A protein and the small-molecule ligand that binds it are described below.
Small molecule (SMILES): CCCOc1ccc2cc(S(=O)(=O)Nc3ccc(C(=O)O)cc3)ccc2c1

Binding-site contacts:
Ligand atom O1 contacts residue GLN233 of chain 24.C at 3.5 Å (h-bond).
Ligand atom O2 contacts residue GLN233 of chain 24.C at 3.0 Å.
Ligand atom C1 contacts residue GLN153 of chain 3.A at 3.4 Å.
Ligand atom O2 contacts residue PHE236 of chain 24.C at 3.4 Å (h-bond).
Ligand atom S1 contacts residue GLN233 of chain 24.C at 3.7 Å.
Ligand atom C7 contacts residue THR235 of chain 24.C at 3.8 Å.
Ligand atom O2 contacts residue THR235 of chain 24.C at 3.0 Å.
Ligand atom O5 contacts residue TYR229 of chain 24.A at 3.8 Å.
Ligand atom C9 contacts residue ASP234 of chain 24.C at 3.6 Å.
Ligand atom C4 contacts residue ASN148 of chain 3.A at 3.3 Å.
Ligand atom N1 contacts residue GLN153 of chain 3.A at 2.7 Å (h-bond).
Ligand atom C8 contacts residue ASN148 of chain 3.A at 3.3 Å.
Ligand atom C2 contacts residue TYR66 of chain 24.A at 3.8 Å (hydrophobic).
Ligand atom C4 contacts residue ASP149 of chain 3.A at 3.5 Å.
Ligand atom O4 contacts residue ARG227 of chain 24.A at 3.3 Å (salt-bridge).
Ligand atom O4 contacts residue ARG212 of chain 3.A at 2.8 Å (salt-bridge).
Ligand atom C14 contacts residue TYR66 of chain 24.A at 3.4 Å (hydrophobic).
Ligand atom O5 contacts residue ARG212 of chain 3.A at 3.3 Å (salt-bridge).
Ligand atom C3 contacts residue ASN148 of chain 3.A at 3.5 Å.
Ligand atom C10 contacts residue ASP234 of chain 24.C at 3.8 Å.
Ligand atom C5 contacts residue GLN153 of chain 3.A at 3.2 Å.
Ligand atom O1 contacts residue TYR150 of chain 3.A at 3.0 Å (h-bond).
Ligand atom C10 contacts residue ASN148 of chain 3.A at 3.7 Å.
Ligand atom C16 contacts residue THR235 of chain 24.C at 3.8 Å.
Ligand atom C3 contacts residue ASP149 of chain 3.A at 3.5 Å.
Ligand atom O5 contacts residue ARG227 of chain 24.A at 3.5 Å (salt-bridge).
Ligand atom O2 contacts residue ASP234 of chain 24.C at 3.7 Å.
Ligand atom C16 contacts residue PHE236 of chain 24.C at 3.7 Å (hydrophobic).
Ligand atom C8 contacts residue ASP234 of chain 24.C at 3.3 Å.
Ligand atom N1 contacts residue PHE236 of chain 24.C at 3.6 Å.
Ligand atom C6 contacts residue GLN153 of chain 3.A at 3.2 Å.
Ligand atom O1 contacts residue ASP149 of chain 3.A at 3.6 Å.
Ligand atom N1 contacts residue GLN233 of chain 24.C at 3.3 Å (h-bond).
Ligand atom C6 contacts residue PHE236 of chain 24.C at 3.5 Å (hydrophobic).
Ligand atom O5 contacts residue TRP152 of chain 3.A at 3.5 Å (h-bond).
Ligand atom C15 contacts residue TYR66 of chain 24.A at 3.4 Å (hydrophobic).
Ligand atom C20 contacts residue ARG212 of chain 3.A at 3.4 Å.
Ligand atom C20 contacts residue ARG227 of chain 24.A at 3.6 Å.
Ligand atom C9 contacts residue ASN148 of chain 3.A at 3.7 Å.
Ligand atom C13 contacts residue TYR66 of chain 24.A at 3.4 Å (hydrophobic).

Sequence of chain 24.C:
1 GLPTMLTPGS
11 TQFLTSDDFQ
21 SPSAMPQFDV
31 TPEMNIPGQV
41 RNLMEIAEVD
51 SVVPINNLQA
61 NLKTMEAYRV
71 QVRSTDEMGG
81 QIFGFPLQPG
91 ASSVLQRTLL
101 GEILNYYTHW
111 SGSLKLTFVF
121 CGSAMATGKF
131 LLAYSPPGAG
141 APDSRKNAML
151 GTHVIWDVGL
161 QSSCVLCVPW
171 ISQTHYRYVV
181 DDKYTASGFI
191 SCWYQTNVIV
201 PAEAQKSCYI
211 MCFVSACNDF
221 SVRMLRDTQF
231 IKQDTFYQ

Sequence of chain 3.A:
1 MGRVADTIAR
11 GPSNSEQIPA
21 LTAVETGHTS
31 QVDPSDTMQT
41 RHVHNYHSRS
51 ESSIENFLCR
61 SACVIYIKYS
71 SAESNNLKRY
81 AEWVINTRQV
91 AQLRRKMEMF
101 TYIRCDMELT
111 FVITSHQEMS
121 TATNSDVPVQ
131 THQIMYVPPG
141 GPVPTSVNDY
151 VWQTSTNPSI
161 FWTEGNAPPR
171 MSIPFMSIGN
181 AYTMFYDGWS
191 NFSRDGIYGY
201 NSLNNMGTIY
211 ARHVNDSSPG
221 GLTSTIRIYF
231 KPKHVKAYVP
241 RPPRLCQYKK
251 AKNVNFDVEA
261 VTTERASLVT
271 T

Sequence of chain 24.A:
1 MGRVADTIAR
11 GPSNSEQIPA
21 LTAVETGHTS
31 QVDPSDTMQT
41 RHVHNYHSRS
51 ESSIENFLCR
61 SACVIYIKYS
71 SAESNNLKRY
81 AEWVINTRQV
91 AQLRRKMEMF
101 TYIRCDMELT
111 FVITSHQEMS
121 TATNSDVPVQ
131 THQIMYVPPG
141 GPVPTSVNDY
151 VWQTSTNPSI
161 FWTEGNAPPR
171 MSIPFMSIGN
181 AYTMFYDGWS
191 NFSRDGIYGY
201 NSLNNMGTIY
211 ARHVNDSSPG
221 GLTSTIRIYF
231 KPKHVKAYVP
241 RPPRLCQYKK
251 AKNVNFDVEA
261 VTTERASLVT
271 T